Sequence of chain 3.B:
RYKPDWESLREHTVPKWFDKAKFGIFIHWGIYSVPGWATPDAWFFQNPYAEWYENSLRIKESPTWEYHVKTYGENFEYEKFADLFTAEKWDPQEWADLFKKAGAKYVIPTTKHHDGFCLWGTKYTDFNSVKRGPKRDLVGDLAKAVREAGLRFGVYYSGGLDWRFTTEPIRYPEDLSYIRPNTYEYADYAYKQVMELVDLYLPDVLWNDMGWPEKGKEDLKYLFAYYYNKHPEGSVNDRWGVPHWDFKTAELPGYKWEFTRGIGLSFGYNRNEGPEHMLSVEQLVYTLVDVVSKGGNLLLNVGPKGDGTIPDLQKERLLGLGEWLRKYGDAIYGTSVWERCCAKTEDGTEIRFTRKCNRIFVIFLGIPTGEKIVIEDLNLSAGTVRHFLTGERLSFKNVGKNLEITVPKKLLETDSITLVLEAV

Binding-site contacts:
Ligand atom O4 contacts residue ASP224 of chain 3.B at 4.0 Å.
Ligand atom O2 contacts residue HIS129 of chain 3.B at 3.1 Å (h-bond).
Ligand atom C3 contacts residue TRP67 of chain 3.B at 4.2 Å (hydrophobic).
Ligand atom O3 contacts residue HIS128 of chain 3.B at 2.9 Å.
Ligand atom O3 contacts residue HIS129 of chain 3.B at 3.9 Å.
Ligand atom C6 contacts residue PHE32 of chain 3.B at 3.5 Å (hydrophobic).
Ligand atom O5 contacts residue ARG254 of chain 3.B at 3.5 Å (salt-bridge).
Ligand atom C6 contacts residue HIS34 of chain 3.B at 3.8 Å.
Ligand atom O1 contacts residue ARG254 of chain 3.B at 3.3 Å (salt-bridge).
Ligand atom C6 contacts residue GLU266 of chain 3.B at 4.2 Å.
Ligand atom C2 contacts residue TRP67 of chain 3.B at 4.3 Å (hydrophobic).
Ligand atom C4 contacts residue HIS34 of chain 3.B at 3.3 Å.
Ligand atom C5 contacts residue PHE290 of chain 3.B at 4.0 Å (hydrophobic).
Ligand atom O2 contacts residue TRP67 of chain 3.B at 3.4 Å (h-bond).
Ligand atom C2 contacts residue HIS129 of chain 3.B at 3.6 Å.
Ligand atom C4 contacts residue GLU66 of chain 3.B at 3.8 Å.
Ligand atom C4 contacts residue PHE290 of chain 3.B at 4.0 Å (hydrophobic).
Ligand atom O3 contacts residue TRP67 of chain 3.B at 3.3 Å (h-bond).
Ligand atom O1 contacts residue GLU266 of chain 3.B at 3.9 Å.
Ligand atom O5 contacts residue GLU266 of chain 3.B at 3.3 Å (salt-bridge).
Ligand atom C2 contacts residue ASP224 of chain 3.B at 3.4 Å.
Ligand atom C4 contacts residue HIS128 of chain 3.B at 3.8 Å.
Ligand atom O4 contacts residue HIS34 of chain 3.B at 2.6 Å (h-bond).
Ligand atom C3 contacts residue TYR64 of chain 3.B at 4.3 Å (hydrophobic).
Ligand atom C3 contacts residue HIS128 of chain 3.B at 3.9 Å.
Ligand atom C5 contacts residue GLU266 of chain 3.B at 3.7 Å.
Ligand atom O2 contacts residue ASP224 of chain 3.B at 4.1 Å.
Ligand atom C1 contacts residue GLU266 of chain 3.B at 3.5 Å.
Ligand atom O3 contacts residue GLU66 of chain 3.B at 2.3 Å (salt-bridge).
Ligand atom O5 contacts residue ASP224 of chain 3.B at 3.5 Å (salt-bridge).
Ligand atom C6 contacts residue PHE290 of chain 3.B at 3.9 Å (hydrophobic).
Ligand atom O1 contacts residue MET225 of chain 3.B at 4.2 Å.
Ligand atom C5 contacts residue HIS34 of chain 3.B at 4.1 Å.
Ligand atom O1 contacts residue ASP224 of chain 3.B at 2.9 Å (salt-bridge).
Ligand atom O4 contacts residue HIS128 of chain 3.B at 2.8 Å (h-bond).
Ligand atom O3 contacts residue TYR64 of chain 3.B at 4.3 Å.
Ligand atom O4 contacts residue TYR171 of chain 3.B at 3.5 Å (h-bond).
Ligand atom C1 contacts residue ARG254 of chain 3.B at 4.0 Å.
Ligand atom C3 contacts residue GLU66 of chain 3.B at 3.3 Å.
Ligand atom C1 contacts residue ASP224 of chain 3.B at 3.5 Å.

A protein and the small-molecule ligand that binds it are described below.
Small molecule (SMILES): C[C@@H]1O[C@H](O)[C@@H](O)[C@H](O)[C@@H]1O